Sequence of chain 1.A:
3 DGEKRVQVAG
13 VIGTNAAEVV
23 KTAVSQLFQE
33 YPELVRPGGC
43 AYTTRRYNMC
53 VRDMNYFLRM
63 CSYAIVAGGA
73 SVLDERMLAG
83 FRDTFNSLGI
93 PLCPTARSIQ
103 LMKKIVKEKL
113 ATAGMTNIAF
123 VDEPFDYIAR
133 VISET

The small molecule below binds the protein below.
Small molecule (SMILES): C=CC1=C(C)/C(=C/c2[nH]c(/C=C3\N=C(/C=C4\NC(=O)C(C)=C4C=C)C(C)=C3CCC(=O)O)c(CCC(=O)O)c2C)NC1=O

Binding-site contacts:
Ligand atom OC contacts residue PHE59 of chain 1.A at 3.6 Å.
Ligand atom O1A contacts residue ARG54 of chain 1.A at 2.9 Å (salt-bridge).
Ligand atom C3B contacts residue PHE83 of chain 1.A at 3.5 Å (hydrophobic).
Ligand atom C3B contacts residue TYR58 of chain 1.A at 3.6 Å (hydrophobic).
Ligand atom CBC contacts residue CYS52 of chain 1.A at 3.0 Å (hydrophobic).
Ligand atom OC contacts residue PHE87 of chain 1.A at 3.2 Å.
Ligand atom C1C contacts residue ASP55 of chain 1.A at 3.5 Å.
Ligand atom CMB contacts residue PHE59 of chain 1.A at 3.6 Å (hydrophobic).
Ligand atom CMB contacts residue PHE83 of chain 1.A at 3.4 Å (hydrophobic).
Ligand atom CAC contacts residue CYS52 of chain 1.A at 1.6 Å (hydrophobic).
Ligand atom C4A contacts residue ARG54 of chain 1.A at 3.6 Å.
Ligand atom C1A contacts residue ARG54 of chain 1.A at 3.3 Å.
Ligand atom C4A contacts residue PHE87 of chain 1.A at 3.7 Å (hydrophobic).
Ligand atom NA contacts residue PHE87 of chain 1.A at 3.6 Å.
Ligand atom CGA contacts residue ARG54 of chain 1.A at 3.6 Å.
Ligand atom C4C contacts residue ASP55 of chain 1.A at 3.6 Å.
Ligand atom C2B contacts residue PHE83 of chain 1.A at 3.5 Å (hydrophobic).
Ligand atom ND contacts residue ASP55 of chain 1.A at 2.8 Å (salt-bridge).
Ligand atom CHD contacts residue CYS52 of chain 1.A at 3.4 Å (hydrophobic).
Ligand atom OC contacts residue THR97 of chain 1.A at 3.5 Å.
Ligand atom NA contacts residue ARG54 of chain 1.A at 3.2 Å (salt-bridge).
Ligand atom C1D contacts residue ASP55 of chain 1.A at 3.5 Å.
Ligand atom CAB contacts residue PHE83 of chain 1.A at 3.6 Å (hydrophobic).
Ligand atom CMC contacts residue CYS52 of chain 1.A at 3.6 Å (hydrophobic).
Ligand atom CHD contacts residue ASP55 of chain 1.A at 3.5 Å.
Ligand atom ND contacts residue ILE92 of chain 1.A at 3.4 Å.
Ligand atom C2C contacts residue CYS52 of chain 1.A at 3.5 Å (hydrophobic).
Ligand atom C1C contacts residue PHE87 of chain 1.A at 3.5 Å (hydrophobic).
Ligand atom C3C contacts residue CYS52 of chain 1.A at 2.5 Å (hydrophobic).
Ligand atom NA contacts residue ASP55 of chain 1.A at 2.9 Å (salt-bridge).
Ligand atom C4B contacts residue TYR58 of chain 1.A at 3.6 Å (hydrophobic).
Ligand atom C4D contacts residue ILE92 of chain 1.A at 3.5 Å (hydrophobic).
Ligand atom OC contacts residue ASP55 of chain 1.A at 3.5 Å.
Ligand atom C1D contacts residue ILE92 of chain 1.A at 3.6 Å (hydrophobic).
Ligand atom NC contacts residue PHE87 of chain 1.A at 3.6 Å.
Ligand atom CBB contacts residue TYR58 of chain 1.A at 3.7 Å (hydrophobic).
Ligand atom CMD contacts residue CYS42 of chain 1.A at 3.3 Å (hydrophobic).
Ligand atom CAC contacts residue CYS42 of chain 1.A at 3.1 Å (hydrophobic).
Ligand atom CBC contacts residue CYS42 of chain 1.A at 1.6 Å (hydrophobic).
Ligand atom NC contacts residue ASP55 of chain 1.A at 2.7 Å (salt-bridge).